Sequence of chain 1.F:
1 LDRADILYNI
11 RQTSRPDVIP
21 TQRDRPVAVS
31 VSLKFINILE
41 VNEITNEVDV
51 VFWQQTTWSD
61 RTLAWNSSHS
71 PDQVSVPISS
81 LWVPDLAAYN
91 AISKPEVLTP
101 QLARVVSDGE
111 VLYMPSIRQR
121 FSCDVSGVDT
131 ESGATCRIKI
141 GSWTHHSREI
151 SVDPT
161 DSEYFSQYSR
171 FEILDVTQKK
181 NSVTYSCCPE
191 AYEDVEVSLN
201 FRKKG

This small molecule binds to this protein.
Small molecule (SMILES): C[C@H](CCOC(=O)N(C)C)N(C)C

Sequence of chain 1.G:
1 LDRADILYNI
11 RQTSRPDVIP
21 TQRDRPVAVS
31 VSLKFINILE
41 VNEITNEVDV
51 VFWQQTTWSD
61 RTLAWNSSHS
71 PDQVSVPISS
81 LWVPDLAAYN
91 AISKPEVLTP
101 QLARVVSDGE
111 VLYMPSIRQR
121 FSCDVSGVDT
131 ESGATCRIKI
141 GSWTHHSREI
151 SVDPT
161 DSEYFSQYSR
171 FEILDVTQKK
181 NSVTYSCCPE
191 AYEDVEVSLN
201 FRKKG

Binding-site contacts:
Ligand atom C9 contacts residue THR144 of chain 1.F at 4.0 Å.
Ligand atom C12 contacts residue THR144 of chain 1.F at 3.7 Å.
Ligand atom N1 contacts residue TYR89 of chain 1.F at 4.2 Å.
Ligand atom C10 contacts residue TYR89 of chain 1.F at 2.9 Å (hydrophobic).
Ligand atom C11 contacts residue TYR89 of chain 1.F at 3.7 Å (hydrophobic).
Ligand atom C13 contacts residue CYS188 of chain 1.F at 3.5 Å (hydrophobic).
Ligand atom O3 contacts residue MET114 of chain 1.G at 4.2 Å.
Ligand atom N5 contacts residue TRP143 of chain 1.F at 3.7 Å.
Ligand atom O6 contacts residue MET114 of chain 1.G at 3.6 Å.
Ligand atom O6 contacts residue TRP143 of chain 1.F at 3.6 Å.
Ligand atom C4 contacts residue TYR185 of chain 1.F at 4.3 Å (hydrophobic).
Ligand atom C4 contacts residue TYR192 of chain 1.F at 3.8 Å (hydrophobic).
Ligand atom C9 contacts residue MET114 of chain 1.G at 4.0 Å (hydrophobic).
Ligand atom N5 contacts residue LEU112 of chain 1.G at 4.0 Å.
Ligand atom C11 contacts residue TRP143 of chain 1.F at 4.2 Å (hydrophobic).
Ligand atom C10 contacts residue TRP143 of chain 1.F at 3.1 Å (hydrophobic).
Ligand atom C9 contacts residue TRP143 of chain 1.F at 3.3 Å (hydrophobic).
Ligand atom N1 contacts residue TYR192 of chain 1.F at 4.4 Å.
Ligand atom C11 contacts residue TYR185 of chain 1.F at 3.9 Å (hydrophobic).
Ligand atom C10 contacts residue TYR192 of chain 1.F at 3.9 Å (hydrophobic).
Ligand atom N5 contacts residue THR144 of chain 1.F at 3.9 Å.
Ligand atom C13 contacts residue TYR192 of chain 1.F at 3.3 Å (hydrophobic).
Ligand atom C2 contacts residue MET114 of chain 1.G at 3.9 Å (hydrophobic).
Ligand atom O3 contacts residue TRP143 of chain 1.F at 3.1 Å (h-bond).
Ligand atom N1 contacts residue TRP143 of chain 1.F at 2.8 Å (h-bond).
Ligand atom C7 contacts residue TYR89 of chain 1.F at 4.3 Å (hydrophobic).
Ligand atom C13 contacts residue THR144 of chain 1.F at 4.3 Å.
Ligand atom C8 contacts residue MET114 of chain 1.G at 3.8 Å (hydrophobic).
Ligand atom C10 contacts residue SER142 of chain 1.F at 3.4 Å.
Ligand atom C8 contacts residue TRP143 of chain 1.F at 3.9 Å (hydrophobic).
Ligand atom C11 contacts residue TRP53 of chain 1.G at 3.8 Å (hydrophobic).
Ligand atom C12 contacts residue LEU112 of chain 1.G at 4.1 Å (hydrophobic).
Ligand atom C4 contacts residue CYS187 of chain 1.F at 4.1 Å (hydrophobic).
Ligand atom C4 contacts residue TRP143 of chain 1.F at 3.6 Å (hydrophobic).
Ligand atom C2 contacts residue TRP143 of chain 1.F at 3.4 Å (hydrophobic).
Ligand atom C12 contacts residue ARG104 of chain 1.G at 3.2 Å.
Ligand atom C13 contacts residue LEU112 of chain 1.G at 4.0 Å (hydrophobic).
Ligand atom C13 contacts residue TRP143 of chain 1.F at 4.0 Å (hydrophobic).
Ligand atom C7 contacts residue TRP143 of chain 1.F at 3.8 Å (hydrophobic).
Ligand atom O6 contacts residue THR144 of chain 1.F at 3.6 Å.